Sequence of chain 1.N:
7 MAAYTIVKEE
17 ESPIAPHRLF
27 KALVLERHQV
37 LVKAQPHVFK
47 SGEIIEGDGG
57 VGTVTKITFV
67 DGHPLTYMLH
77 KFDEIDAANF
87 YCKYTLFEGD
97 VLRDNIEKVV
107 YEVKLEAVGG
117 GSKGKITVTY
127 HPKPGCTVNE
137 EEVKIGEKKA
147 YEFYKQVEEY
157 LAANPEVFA

This small molecule binds to this protein.
Small molecule (SMILES): O=S(=O)(O)c1cccc2cccc(Nc3ccccc3)c12

Binding-site contacts:
Ligand atom C5 contacts residue ILE122 of chain 1.N at 4.0 Å (hydrophobic).
Ligand atom C15 contacts residue LEU25 of chain 1.N at 4.0 Å (hydrophobic).
Ligand atom N contacts residue LEU29 of chain 1.N at 4.0 Å.
Ligand atom C2 contacts residue LEU29 of chain 1.N at 3.5 Å (hydrophobic).
Ligand atom C15 contacts residue LEU111 of chain 1.N at 3.7 Å (hydrophobic).
Ligand atom C4 contacts residue LEU29 of chain 1.N at 4.0 Å (hydrophobic).
Ligand atom C14 contacts residue LEU25 of chain 1.N at 3.7 Å (hydrophobic).
Ligand atom C1 contacts residue ILE122 of chain 1.N at 3.9 Å (hydrophobic).
Ligand atom O3 contacts residue LYS14 of chain 1.N at 2.6 Å (salt-bridge).
Ligand atom O2 contacts residue ALA146 of chain 1.N at 4.0 Å.
Ligand atom C12 contacts residue GLU16 of chain 1.N at 3.3 Å.
Ligand atom C7 contacts residue ALA146 of chain 1.N at 3.7 Å (hydrophobic).
Ligand atom C5 contacts residue VAL109 of chain 1.N at 4.0 Å (hydrophobic).
Ligand atom C11 contacts residue GLU16 of chain 1.N at 4.0 Å.
Ligand atom C13 contacts residue LEU25 of chain 1.N at 4.0 Å (hydrophobic).
Ligand atom O3 contacts residue ILE122 of chain 1.N at 3.3 Å.
Ligand atom C6 contacts residue TYR90 of chain 1.N at 3.9 Å (hydrophobic).
Ligand atom C11 contacts residue ILE122 of chain 1.N at 3.9 Å (hydrophobic).
Ligand atom O2 contacts residue TYR147 of chain 1.N at 3.4 Å.
Ligand atom C12 contacts residue TYR150 of chain 1.N at 3.3 Å (hydrophobic).
Ligand atom C14 contacts residue GLU16 of chain 1.N at 3.9 Å.
Ligand atom O1 contacts residue TYR150 of chain 1.N at 2.7 Å.
Ligand atom C3 contacts residue LEU29 of chain 1.N at 3.9 Å (hydrophobic).
Ligand atom N contacts residue TYR150 of chain 1.N at 4.1 Å.
Ligand atom C7 contacts residue ILE122 of chain 1.N at 3.9 Å (hydrophobic).
Ligand atom C16 contacts residue ILE122 of chain 1.N at 3.7 Å (hydrophobic).
Ligand atom C4 contacts residue VAL109 of chain 1.N at 3.3 Å (hydrophobic).
Ligand atom C15 contacts residue GLY120 of chain 1.N at 4.0 Å.
Ligand atom O1 contacts residue TYR147 of chain 1.N at 3.9 Å.
Ligand atom C8 contacts residue ALA146 of chain 1.N at 3.3 Å (hydrophobic).
Ligand atom N contacts residue ILE122 of chain 1.N at 3.9 Å.
Ligand atom S contacts residue LYS14 of chain 1.N at 3.3 Å (salt-bridge).
Ligand atom C1 contacts residue LEU29 of chain 1.N at 3.8 Å (hydrophobic).
Ligand atom O2 contacts residue LYS14 of chain 1.N at 2.9 Å (salt-bridge).
Ligand atom C6 contacts residue ILE122 of chain 1.N at 3.8 Å (hydrophobic).
Ligand atom C3 contacts residue VAL109 of chain 1.N at 3.7 Å (hydrophobic).
Ligand atom O1 contacts residue ALA146 of chain 1.N at 4.0 Å.
Ligand atom C13 contacts residue GLU16 of chain 1.N at 3.3 Å.
Ligand atom C10 contacts residue ILE122 of chain 1.N at 3.8 Å (hydrophobic).
Ligand atom C13 contacts residue TYR150 of chain 1.N at 3.3 Å (hydrophobic).